Sequence of chain 1.B:
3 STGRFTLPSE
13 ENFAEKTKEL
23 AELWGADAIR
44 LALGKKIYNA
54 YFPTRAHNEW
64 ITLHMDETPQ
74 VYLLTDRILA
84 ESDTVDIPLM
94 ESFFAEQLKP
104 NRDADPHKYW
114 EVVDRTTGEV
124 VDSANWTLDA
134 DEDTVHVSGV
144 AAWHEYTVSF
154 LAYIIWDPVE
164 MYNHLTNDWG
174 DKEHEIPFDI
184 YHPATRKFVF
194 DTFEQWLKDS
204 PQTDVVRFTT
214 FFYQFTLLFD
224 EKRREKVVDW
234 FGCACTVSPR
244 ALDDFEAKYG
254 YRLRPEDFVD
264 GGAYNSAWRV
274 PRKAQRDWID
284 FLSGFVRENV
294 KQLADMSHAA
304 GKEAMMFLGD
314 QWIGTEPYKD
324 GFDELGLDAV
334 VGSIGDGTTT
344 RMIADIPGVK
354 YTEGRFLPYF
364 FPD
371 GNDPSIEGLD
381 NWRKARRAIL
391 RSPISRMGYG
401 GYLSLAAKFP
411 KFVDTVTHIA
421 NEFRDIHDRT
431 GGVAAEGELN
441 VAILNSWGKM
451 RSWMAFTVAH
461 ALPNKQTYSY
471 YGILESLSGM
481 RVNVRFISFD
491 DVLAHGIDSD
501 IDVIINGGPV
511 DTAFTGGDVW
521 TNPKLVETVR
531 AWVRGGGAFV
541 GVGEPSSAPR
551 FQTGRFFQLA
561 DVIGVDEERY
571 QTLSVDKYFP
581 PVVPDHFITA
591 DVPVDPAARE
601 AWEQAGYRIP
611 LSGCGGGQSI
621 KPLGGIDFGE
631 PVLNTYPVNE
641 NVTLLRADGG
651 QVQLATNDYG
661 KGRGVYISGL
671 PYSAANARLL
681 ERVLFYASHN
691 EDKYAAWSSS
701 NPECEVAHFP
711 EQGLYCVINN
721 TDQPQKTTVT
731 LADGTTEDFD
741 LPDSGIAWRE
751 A

Sequence of chain 1.A:
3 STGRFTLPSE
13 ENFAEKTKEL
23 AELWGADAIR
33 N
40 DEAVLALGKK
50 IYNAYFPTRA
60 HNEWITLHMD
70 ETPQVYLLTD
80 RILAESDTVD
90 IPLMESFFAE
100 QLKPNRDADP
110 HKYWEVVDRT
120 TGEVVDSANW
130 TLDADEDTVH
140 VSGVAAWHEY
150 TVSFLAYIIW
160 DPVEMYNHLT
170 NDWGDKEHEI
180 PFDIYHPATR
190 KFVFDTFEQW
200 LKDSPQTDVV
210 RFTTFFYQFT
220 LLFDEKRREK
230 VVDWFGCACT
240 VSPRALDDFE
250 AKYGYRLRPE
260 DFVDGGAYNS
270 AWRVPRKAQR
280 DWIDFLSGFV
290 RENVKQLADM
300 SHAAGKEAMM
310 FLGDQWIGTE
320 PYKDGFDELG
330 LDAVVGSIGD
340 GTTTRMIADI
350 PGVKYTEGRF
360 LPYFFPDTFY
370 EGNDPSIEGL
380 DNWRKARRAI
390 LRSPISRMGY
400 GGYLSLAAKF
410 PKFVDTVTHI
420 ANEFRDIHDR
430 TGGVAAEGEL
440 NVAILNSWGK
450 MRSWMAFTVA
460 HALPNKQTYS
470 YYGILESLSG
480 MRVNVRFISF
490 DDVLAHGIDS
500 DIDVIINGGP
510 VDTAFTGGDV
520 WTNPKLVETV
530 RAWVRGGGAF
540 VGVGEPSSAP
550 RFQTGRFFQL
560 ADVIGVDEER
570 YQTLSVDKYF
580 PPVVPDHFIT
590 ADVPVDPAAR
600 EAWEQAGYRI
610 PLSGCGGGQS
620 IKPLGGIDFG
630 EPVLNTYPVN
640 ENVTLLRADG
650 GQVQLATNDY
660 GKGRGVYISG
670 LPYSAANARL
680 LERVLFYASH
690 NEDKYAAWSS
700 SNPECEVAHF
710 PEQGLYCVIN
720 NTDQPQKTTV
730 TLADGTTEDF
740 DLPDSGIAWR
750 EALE

The protein below binds the small molecule below.
Small molecule (SMILES): CC(=O)N[C@@H]1[C@@H](O)[C@H](O)[C@@H](CO)O[C@@H]1O

Binding-site contacts:
Ligand atom C1 contacts residue PHE218 of chain 1.B at 3.9 Å (hydrophobic).
Ligand atom O6 contacts residue GLU228 of chain 1.B at 4.5 Å.
Ligand atom C7 contacts residue PHE218 of chain 1.B at 4.4 Å (hydrophobic).
Ligand atom C4 contacts residue VAL162 of chain 1.B at 4.5 Å (hydrophobic).
Ligand atom O4 contacts residue TYR165 of chain 1.B at 3.4 Å.
Ligand atom O7 contacts residue PHE218 of chain 1.B at 3.3 Å.
Ligand atom C7 contacts residue PHE310 of chain 1.B at 3.9 Å (hydrophobic).
Ligand atom O3 contacts residue ASP313 of chain 1.B at 2.7 Å (salt-bridge).
Ligand atom C8 contacts residue TRP233 of chain 1.B at 3.8 Å (hydrophobic).
Ligand atom O5 contacts residue PHE218 of chain 1.B at 3.5 Å.
Ligand atom O6 contacts residue TYR165 of chain 1.B at 3.9 Å.
Ligand atom O6 contacts residue SER612 of chain 1.A at 3.9 Å.
Ligand atom C8 contacts residue GLY312 of chain 1.B at 3.9 Å.
Ligand atom N2 contacts residue ASP313 of chain 1.B at 3.9 Å.
Ligand atom C8 contacts residue LEU311 of chain 1.B at 3.4 Å (hydrophobic).
Ligand atom O7 contacts residue ASP313 of chain 1.B at 3.1 Å (salt-bridge).
Ligand atom C4 contacts residue ASP313 of chain 1.B at 4.1 Å.
Ligand atom N2 contacts residue PHE310 of chain 1.B at 4.2 Å.
Ligand atom O4 contacts residue VAL162 of chain 1.B at 4.2 Å.
Ligand atom O7 contacts residue GLY312 of chain 1.B at 3.4 Å.
Ligand atom C8 contacts residue PHE310 of chain 1.B at 3.5 Å (hydrophobic).
Ligand atom C7 contacts residue ASP313 of chain 1.B at 3.9 Å.
Ligand atom C3 contacts residue ASP313 of chain 1.B at 3.5 Å.
Ligand atom C2 contacts residue ASP313 of chain 1.B at 3.4 Å.
Ligand atom C7 contacts residue GLY312 of chain 1.B at 4.0 Å.
Ligand atom C6 contacts residue LEU220 of chain 1.B at 4.5 Å (hydrophobic).
Ligand atom O7 contacts residue TRP233 of chain 1.B at 3.0 Å (h-bond).
Ligand atom C4 contacts residue TYR165 of chain 1.B at 4.4 Å (hydrophobic).
Ligand atom O7 contacts residue PHE310 of chain 1.B at 4.2 Å.
Ligand atom C6 contacts residue TYR165 of chain 1.B at 3.7 Å (hydrophobic).
Ligand atom O4 contacts residue ASN166 of chain 1.B at 4.4 Å.
Ligand atom O3 contacts residue PHE310 of chain 1.B at 4.4 Å.
Ligand atom C8 contacts residue HIS460 of chain 1.B at 4.0 Å.
Ligand atom C5 contacts residue TYR165 of chain 1.B at 4.4 Å (hydrophobic).
Ligand atom C2 contacts residue PHE218 of chain 1.B at 4.1 Å (hydrophobic).
Ligand atom O3 contacts residue VAL162 of chain 1.B at 4.3 Å.
Ligand atom C7 contacts residue LEU311 of chain 1.B at 4.5 Å (hydrophobic).
Ligand atom C8 contacts residue SER336 of chain 1.B at 3.6 Å.
Ligand atom O1 contacts residue HIS460 of chain 1.B at 4.3 Å.
Ligand atom C7 contacts residue TRP233 of chain 1.B at 3.6 Å (hydrophobic).